A protein and the small-molecule ligand that binds it are described below.
Small molecule (SMILES): O=P(O)(O)OC[C@H]1O[C@](O)(CO)[C@@H](O)[C@@H]1O

Binding-site contacts:
Ligand atom O1 contacts residue PO41 of chain 4.C at 2.6 Å (h-bond).
Ligand atom O3 contacts residue GLY122 of chain 4.A at 3.4 Å (h-bond).
Ligand atom C5 contacts residue GLY246 of chain 4.A at 3.9 Å.
Ligand atom O1 contacts residue MG1 of chain 4.E at 3.6 Å.
Ligand atom O1 contacts residue GLU280 of chain 4.A at 3.5 Å (salt-bridge).
Ligand atom O3P contacts residue TYR264 of chain 4.A at 3.3 Å.
Ligand atom O3P contacts residue ASN212 of chain 4.A at 3.0 Å (h-bond).
Ligand atom C4 contacts residue GLY246 of chain 4.A at 3.0 Å.
Ligand atom C2 contacts residue PO41 of chain 4.C at 3.9 Å.
Ligand atom C6 contacts residue TYR244 of chain 4.A at 3.8 Å (hydrophobic).
Ligand atom P contacts residue TYR264 of chain 4.A at 3.5 Å.
Ligand atom O3 contacts residue GLY246 of chain 4.A at 3.5 Å (h-bond).
Ligand atom C6 contacts residue GLY246 of chain 4.A at 3.8 Å.
Ligand atom C1 contacts residue PO41 of chain 4.C at 3.3 Å.
Ligand atom O2P contacts residue ARG243 of chain 3.A at 3.2 Å (salt-bridge).
Ligand atom O2 contacts residue GLY122 of chain 4.A at 3.9 Å.
Ligand atom P contacts residue TYR244 of chain 4.A at 3.9 Å.
Ligand atom O2 contacts residue SER123 of chain 4.A at 3.9 Å.
Ligand atom O6 contacts residue LYS274 of chain 4.A at 3.5 Å (salt-bridge).
Ligand atom O1P contacts residue TYR264 of chain 4.A at 2.6 Å (h-bond).
Ligand atom O4 contacts residue GLY246 of chain 4.A at 3.6 Å.
Ligand atom O3 contacts residue ASP121 of chain 4.A at 2.2 Å (salt-bridge).
Ligand atom C3 contacts residue ASP121 of chain 4.A at 3.2 Å.
Ligand atom C2 contacts residue ASP121 of chain 4.A at 3.9 Å.
Ligand atom O3 contacts residue MET248 of chain 4.A at 3.1 Å (h-bond).
Ligand atom C3 contacts residue GLY246 of chain 4.A at 3.8 Å.
Ligand atom O4 contacts residue MET248 of chain 4.A at 3.3 Å (h-bond).
Ligand atom O3P contacts residue TYR244 of chain 4.A at 2.7 Å (h-bond).
Ligand atom O2 contacts residue PO41 of chain 4.C at 3.0 Å (h-bond).
Ligand atom C1 contacts residue ASP121 of chain 4.A at 3.8 Å.
Ligand atom O3 contacts residue SER247 of chain 4.A at 3.5 Å.
Ligand atom C1 contacts residue GLU280 of chain 4.A at 3.2 Å.
Ligand atom O5 contacts residue LYS274 of chain 4.A at 4.0 Å.
Ligand atom O6 contacts residue TYR264 of chain 4.A at 3.4 Å.
Ligand atom C3 contacts residue MET248 of chain 4.A at 3.7 Å (hydrophobic).
Ligand atom O1P contacts residue LYS274 of chain 4.A at 3.5 Å (salt-bridge).
Ligand atom C4 contacts residue MET248 of chain 4.A at 3.8 Å (hydrophobic).
Ligand atom O1P contacts residue TYR215 of chain 4.A at 2.8 Å (h-bond).
Ligand atom C1 contacts residue MG1 of chain 4.E at 3.1 Å.
Ligand atom O1 contacts residue ARG276 of chain 4.A at 3.5 Å (salt-bridge).

Sequence of chain 3.A:
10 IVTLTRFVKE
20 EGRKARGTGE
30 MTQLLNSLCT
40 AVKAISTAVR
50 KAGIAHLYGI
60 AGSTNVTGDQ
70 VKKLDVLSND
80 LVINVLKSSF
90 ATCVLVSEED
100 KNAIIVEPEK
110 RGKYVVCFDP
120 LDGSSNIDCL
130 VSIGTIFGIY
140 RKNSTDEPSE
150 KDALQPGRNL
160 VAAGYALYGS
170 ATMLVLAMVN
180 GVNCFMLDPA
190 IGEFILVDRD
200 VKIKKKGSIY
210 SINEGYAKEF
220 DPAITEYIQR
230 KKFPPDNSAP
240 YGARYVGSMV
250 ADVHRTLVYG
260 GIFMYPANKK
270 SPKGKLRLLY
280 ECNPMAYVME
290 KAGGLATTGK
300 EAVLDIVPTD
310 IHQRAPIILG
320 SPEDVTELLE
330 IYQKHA

Sequence of chain 4.A:
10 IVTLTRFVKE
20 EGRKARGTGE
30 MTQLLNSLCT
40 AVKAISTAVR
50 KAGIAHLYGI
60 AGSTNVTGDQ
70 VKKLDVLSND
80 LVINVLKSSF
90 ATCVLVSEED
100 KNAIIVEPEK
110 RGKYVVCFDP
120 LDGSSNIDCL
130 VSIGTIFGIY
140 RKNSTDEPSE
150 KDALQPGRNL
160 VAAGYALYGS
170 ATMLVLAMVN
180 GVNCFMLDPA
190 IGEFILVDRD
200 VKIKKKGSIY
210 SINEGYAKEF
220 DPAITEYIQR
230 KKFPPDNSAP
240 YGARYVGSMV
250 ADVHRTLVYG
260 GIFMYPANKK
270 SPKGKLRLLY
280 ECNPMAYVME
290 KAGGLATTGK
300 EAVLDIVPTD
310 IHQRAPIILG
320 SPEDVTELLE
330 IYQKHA